Binding-site contacts:
Ligand atom C3 contacts residue ASP35 of chain 1.A at 3.3 Å.
Ligand atom C18 contacts residue LEU90 of chain 2.A at 3.9 Å (hydrophobic).
Ligand atom C15 contacts residue ILE91 of chain 1.A at 3.8 Å (hydrophobic).
Ligand atom C14 contacts residue HIS11 of chain 1.A at 3.3 Å.
Ligand atom O5P contacts residue ASP35 of chain 1.A at 3.7 Å.
Ligand atom O4P contacts residue GLY10 of chain 1.A at 3.1 Å (h-bond).
Ligand atom C18 contacts residue MET86 of chain 2.A at 3.1 Å (hydrophobic).
Ligand atom O2P contacts residue CA1 of chain 1.B at 2.3 Å.
Ligand atom P2 contacts residue HIS34 of chain 1.A at 3.6 Å.
Ligand atom O1 contacts residue TYR87 of chain 1.A at 3.5 Å.
Ligand atom O3 contacts residue THR57 of chain 1.A at 3.5 Å.
Ligand atom O3P contacts residue GLY12 of chain 1.A at 3.5 Å (h-bond).
Ligand atom C23 contacts residue GLY10 of chain 1.A at 3.5 Å.
Ligand atom C31 contacts residue ASP35 of chain 1.A at 3.3 Å.
Ligand atom P3 contacts residue GLY12 of chain 1.A at 3.8 Å.
Ligand atom O1P contacts residue HIS34 of chain 1.A at 2.7 Å (h-bond).
Ligand atom C18 contacts residue GEL1 of chain 2.C at 3.6 Å.
Ligand atom O2 contacts residue HIS34 of chain 1.A at 3.3 Å (h-bond).
Ligand atom O4P contacts residue GLY12 of chain 1.A at 3.0 Å (h-bond).
Ligand atom P2 contacts residue ASP35 of chain 1.A at 3.7 Å.
Ligand atom C32 contacts residue ASP35 of chain 1.A at 3.4 Å.
Ligand atom O2P contacts residue CYS9 of chain 1.A at 3.8 Å.
Ligand atom C11 contacts residue HIS56 of chain 1.A at 3.8 Å.
Ligand atom C13 contacts residue HIS11 of chain 1.A at 3.7 Å.
Ligand atom O1P contacts residue PHE67 of chain 1.A at 3.6 Å.
Ligand atom P3 contacts residue CA1 of chain 1.B at 3.7 Å.
Ligand atom P2 contacts residue CA1 of chain 1.B at 3.7 Å.
Ligand atom O3P contacts residue THR57 of chain 1.A at 2.8 Å (h-bond).
Ligand atom O4P contacts residue ASP35 of chain 1.A at 3.0 Å (salt-bridge).
Ligand atom O4P contacts residue CA1 of chain 1.B at 2.3 Å.
Ligand atom O2P contacts residue TRP8 of chain 1.A at 2.9 Å (h-bond).
Ligand atom O2P contacts residue ASP35 of chain 1.A at 3.0 Å (salt-bridge).
Ligand atom O2P contacts residue GLY10 of chain 1.A at 2.9 Å (h-bond).
Ligand atom C13 contacts residue HIS56 of chain 1.A at 3.9 Å.
Ligand atom O1P contacts residue CYS31 of chain 1.A at 3.9 Å.
Ligand atom O1P contacts residue ASP35 of chain 1.A at 3.6 Å (salt-bridge).
Ligand atom C28 contacts residue PHE82 of chain 2.A at 3.5 Å (hydrophobic).
Ligand atom P3 contacts residue ASP35 of chain 1.A at 3.7 Å.
Ligand atom C22 contacts residue TYR87 of chain 1.A at 3.9 Å (hydrophobic).
Ligand atom C28 contacts residue ILE1 of chain 1.A at 3.6 Å (hydrophobic).

A protein and the small-molecule ligand that binds it are described below.
Small molecule (SMILES): CCCCCCCCOCC(CO[P](=O)(O)OCCN)O[P](=O)(O)CCCCCCC

Sequence of chain 1.A:
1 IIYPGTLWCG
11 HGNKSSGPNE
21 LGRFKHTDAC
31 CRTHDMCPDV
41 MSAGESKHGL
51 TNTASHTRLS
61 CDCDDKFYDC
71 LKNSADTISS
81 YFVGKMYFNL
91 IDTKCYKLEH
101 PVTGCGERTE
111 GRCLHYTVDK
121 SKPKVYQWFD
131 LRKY

Sequence of chain 2.A:
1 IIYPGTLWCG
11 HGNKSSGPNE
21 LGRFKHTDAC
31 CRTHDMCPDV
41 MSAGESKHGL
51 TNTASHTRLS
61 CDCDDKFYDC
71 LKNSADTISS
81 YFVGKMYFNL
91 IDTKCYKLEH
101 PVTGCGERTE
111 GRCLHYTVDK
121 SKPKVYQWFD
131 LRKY